Binding-site contacts:
Ligand atom N10 contacts residue PHE316 of chain 1.B at 4.0 Å.
Ligand atom C16 contacts residue THR277 of chain 1.B at 3.9 Å.
Ligand atom C5 contacts residue PHE316 of chain 1.B at 3.9 Å (hydrophobic).
Ligand atom O21 contacts residue LEU263 of chain 1.B at 3.8 Å.
Ligand atom O15 contacts residue ILE280 of chain 1.B at 3.6 Å.
Ligand atom O20 contacts residue ASP262 of chain 1.B at 3.1 Å (salt-bridge).
Ligand atom C14 contacts residue PHE316 of chain 1.B at 3.5 Å (hydrophobic).
Ligand atom O18 contacts residue ILE280 of chain 1.B at 3.8 Å.
Ligand atom C14 contacts residue GLN313 of chain 1.B at 4.0 Å.
Ligand atom C5 contacts residue ILE280 of chain 1.B at 4.0 Å (hydrophobic).
Ligand atom O18 contacts residue PHE316 of chain 1.B at 3.8 Å.
Ligand atom C9 contacts residue PHE284 of chain 1.B at 3.9 Å (hydrophobic).
Ligand atom C6 contacts residue ILE280 of chain 1.B at 3.9 Å (hydrophobic).
Ligand atom N10 contacts residue PHE284 of chain 1.B at 3.7 Å.
Ligand atom C2 contacts residue PHE284 of chain 1.B at 4.0 Å (hydrophobic).
Ligand atom C7 contacts residue PHE316 of chain 1.B at 3.6 Å (hydrophobic).
Ligand atom O15 contacts residue PHE316 of chain 1.B at 4.0 Å.
Ligand atom C17 contacts residue TRP276 of chain 1.B at 3.7 Å (hydrophobic).
Ligand atom C17 contacts residue TYR273 of chain 1.B at 4.1 Å (hydrophobic).
Ligand atom C16 contacts residue ILE280 of chain 1.B at 3.8 Å (hydrophobic).
Ligand atom C8 contacts residue PHE316 of chain 1.B at 3.7 Å (hydrophobic).
Ligand atom C12 contacts residue MET217 of chain 1.B at 3.8 Å (hydrophobic).
Ligand atom C14 contacts residue ILE280 of chain 1.B at 3.9 Å (hydrophobic).
Ligand atom N19 contacts residue MET217 of chain 1.B at 3.7 Å.
Ligand atom C17 contacts residue THR277 of chain 1.B at 3.6 Å.
Ligand atom O20 contacts residue THR215 of chain 1.B at 2.9 Å (h-bond).
Ligand atom C16 contacts residue GLN313 of chain 1.B at 3.1 Å.
Ligand atom C17 contacts residue GLN313 of chain 1.B at 4.1 Å.
Ligand atom C9 contacts residue PHE316 of chain 1.B at 3.7 Å (hydrophobic).
Ligand atom O15 contacts residue GLN313 of chain 1.B at 4.1 Å.
Ligand atom N19 contacts residue THR215 of chain 1.B at 4.2 Å.
Ligand atom C9 contacts residue MET301 of chain 1.B at 3.4 Å (hydrophobic).
Ligand atom C17 contacts residue ASN265 of chain 1.B at 3.5 Å.
Ligand atom O21 contacts residue ASP262 of chain 1.B at 2.9 Å (salt-bridge).
Ligand atom O20 contacts residue MET217 of chain 1.B at 3.5 Å.
Ligand atom C13 contacts residue MET217 of chain 1.B at 3.9 Å (hydrophobic).
Ligand atom C6 contacts residue TYR103 of chain 1.B at 3.2 Å (hydrophobic).
Ligand atom C8 contacts residue PHE284 of chain 1.B at 3.9 Å (hydrophobic).
Ligand atom O18 contacts residue GLN313 of chain 1.B at 3.3 Å (h-bond).
Ligand atom N19 contacts residue ASP262 of chain 1.B at 3.2 Å (salt-bridge).

A small-molecule ligand and the protein it binds are described below.
Small molecule (SMILES): CCOC(=O)c1c(C)nn(-c2cccc([N+](=O)[O-])c2)c1C

Sequence of chain 1.B:
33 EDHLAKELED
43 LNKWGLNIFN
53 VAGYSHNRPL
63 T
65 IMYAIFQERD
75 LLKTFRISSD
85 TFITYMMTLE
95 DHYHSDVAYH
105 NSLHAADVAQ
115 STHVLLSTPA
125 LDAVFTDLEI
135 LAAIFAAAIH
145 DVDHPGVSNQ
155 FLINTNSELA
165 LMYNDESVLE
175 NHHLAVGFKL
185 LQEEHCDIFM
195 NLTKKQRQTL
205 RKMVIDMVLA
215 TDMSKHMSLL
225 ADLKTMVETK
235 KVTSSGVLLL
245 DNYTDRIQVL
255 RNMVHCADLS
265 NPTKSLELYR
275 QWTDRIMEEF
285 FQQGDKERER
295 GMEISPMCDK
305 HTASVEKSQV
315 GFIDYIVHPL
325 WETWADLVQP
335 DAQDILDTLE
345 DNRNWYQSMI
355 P